This protein binds this small molecule.
Small molecule (SMILES): Oc1ccc(-c2ccccc2)cc1O

Binding-site contacts:
Ligand atom CB5 contacts residue ASN196 of chain 5.A at 3.8 Å.
Ligand atom OA3 contacts residue ASP276 of chain 5.A at 2.9 Å (salt-bridge).
Ligand atom CB1 contacts residue HIS194 of chain 5.A at 4.2 Å.
Ligand atom CA1 contacts residue ASN196 of chain 5.A at 4.3 Å.
Ligand atom CA4 contacts residue ARG173 of chain 5.A at 3.9 Å.
Ligand atom OA3 contacts residue ARG173 of chain 5.A at 3.4 Å.
Ligand atom CA4 contacts residue GLY171 of chain 5.A at 3.5 Å.
Ligand atom CA1 contacts residue HIS194 of chain 5.A at 3.7 Å.
Ligand atom OA4 contacts residue HIS194 of chain 5.A at 4.4 Å.
Ligand atom CA1 contacts residue ASP276 of chain 5.A at 4.3 Å.
Ligand atom CA4 contacts residue HIS194 of chain 5.A at 4.2 Å.
Ligand atom CA5 contacts residue GLY171 of chain 5.A at 3.6 Å.
Ligand atom CB5 contacts residue ALA197 of chain 5.A at 3.7 Å (hydrophobic).
Ligand atom CB3 contacts residue ASN196 of chain 5.A at 4.0 Å.
Ligand atom OA3 contacts residue HIS194 of chain 5.A at 4.0 Å.
Ligand atom CA2 contacts residue HIS194 of chain 5.A at 3.6 Å.
Ligand atom CA3 contacts residue ARG173 of chain 5.A at 3.9 Å.
Ligand atom CB4 contacts residue ASN196 of chain 5.A at 4.0 Å.
Ligand atom CA3 contacts residue ASP276 of chain 5.A at 3.4 Å.
Ligand atom OA4 contacts residue PHE172 of chain 5.A at 3.8 Å.
Ligand atom CA6 contacts residue ASN196 of chain 5.A at 3.5 Å.
Ligand atom CA3 contacts residue HIS194 of chain 5.A at 3.8 Å.
Ligand atom CB6 contacts residue ASN196 of chain 5.A at 3.7 Å.
Ligand atom CA6 contacts residue CYS195 of chain 5.A at 3.3 Å (hydrophobic).
Ligand atom CB6 contacts residue ALA197 of chain 5.A at 4.1 Å (hydrophobic).
Ligand atom CB3 contacts residue ALA197 of chain 5.A at 4.0 Å (hydrophobic).
Ligand atom CA5 contacts residue ASN196 of chain 5.A at 4.2 Å.
Ligand atom CB3 contacts residue ALA274 of chain 5.A at 3.8 Å (hydrophobic).
Ligand atom CA6 contacts residue HIS194 of chain 5.A at 4.0 Å.
Ligand atom OA4 contacts residue ARG173 of chain 5.A at 3.6 Å.
Ligand atom CB1 contacts residue ASN196 of chain 5.A at 3.9 Å.
Ligand atom CB2 contacts residue HIS194 of chain 5.A at 3.9 Å.
Ligand atom OA4 contacts residue GLY171 of chain 5.A at 2.6 Å (h-bond).
Ligand atom CA2 contacts residue ASP276 of chain 5.A at 3.1 Å.
Ligand atom CA5 contacts residue HIS194 of chain 5.A at 4.0 Å.
Ligand atom CA5 contacts residue CYS195 of chain 5.A at 3.6 Å (hydrophobic).
Ligand atom CB4 contacts residue ALA197 of chain 5.A at 3.6 Å (hydrophobic).
Ligand atom CB2 contacts residue ASN196 of chain 5.A at 3.8 Å.
Ligand atom CB2 contacts residue ALA274 of chain 5.A at 4.1 Å (hydrophobic).
Ligand atom CB2 contacts residue ASP276 of chain 5.A at 4.4 Å.

Sequence of chain 5.A:
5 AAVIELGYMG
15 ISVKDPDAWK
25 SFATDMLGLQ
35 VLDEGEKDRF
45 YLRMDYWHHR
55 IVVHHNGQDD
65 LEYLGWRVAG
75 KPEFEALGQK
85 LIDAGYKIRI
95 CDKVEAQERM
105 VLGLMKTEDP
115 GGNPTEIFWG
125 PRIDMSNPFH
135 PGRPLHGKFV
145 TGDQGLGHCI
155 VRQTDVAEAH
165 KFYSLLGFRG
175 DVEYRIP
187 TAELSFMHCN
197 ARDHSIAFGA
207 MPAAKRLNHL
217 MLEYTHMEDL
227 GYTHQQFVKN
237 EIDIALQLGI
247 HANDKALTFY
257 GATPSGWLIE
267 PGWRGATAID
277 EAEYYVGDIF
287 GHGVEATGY